Sequence of chain 1.A:
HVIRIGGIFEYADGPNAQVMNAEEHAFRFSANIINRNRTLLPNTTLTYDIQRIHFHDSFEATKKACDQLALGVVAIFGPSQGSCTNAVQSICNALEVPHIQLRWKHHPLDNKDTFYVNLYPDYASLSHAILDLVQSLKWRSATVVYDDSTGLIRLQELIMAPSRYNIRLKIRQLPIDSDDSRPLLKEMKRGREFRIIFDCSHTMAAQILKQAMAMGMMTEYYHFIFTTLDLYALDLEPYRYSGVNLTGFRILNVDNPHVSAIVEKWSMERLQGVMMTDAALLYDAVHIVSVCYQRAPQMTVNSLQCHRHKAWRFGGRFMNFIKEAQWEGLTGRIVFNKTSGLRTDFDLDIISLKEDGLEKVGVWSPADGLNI

Binding-site contacts:
Ligand atom C8 contacts residue TYR224 of chain 1.A at 3.9 Å (hydrophobic).
Ligand atom O7 contacts residue ASN247 of chain 1.A at 3.9 Å.
Ligand atom C2 contacts residue ASN247 of chain 1.A at 2.2 Å.
Ligand atom C8 contacts residue TYR223 of chain 1.A at 2.9 Å (hydrophobic).
Ligand atom C1 contacts residue ASN247 of chain 1.A at 1.4 Å.
Ligand atom O7 contacts residue HIS225 of chain 1.A at 3.9 Å.
Ligand atom C7 contacts residue HIS225 of chain 1.A at 4.0 Å.
Ligand atom C8 contacts residue ASN247 of chain 1.A at 4.5 Å.
Ligand atom C5 contacts residue ASN247 of chain 1.A at 3.6 Å.
Ligand atom C7 contacts residue TYR223 of chain 1.A at 4.3 Å (hydrophobic).
Ligand atom C4 contacts residue ASN247 of chain 1.A at 4.1 Å.
Ligand atom O5 contacts residue ASN247 of chain 1.A at 2.4 Å (h-bond).
Ligand atom C3 contacts residue ASN247 of chain 1.A at 3.6 Å.
Ligand atom C7 contacts residue ASN247 of chain 1.A at 3.4 Å.
Ligand atom N2 contacts residue ASN247 of chain 1.A at 2.6 Å (h-bond).
Ligand atom C8 contacts residue HIS225 of chain 1.A at 4.1 Å.
Ligand atom C7 contacts residue GLU222 of chain 1.A at 4.4 Å.
Ligand atom C8 contacts residue GLU222 of chain 1.A at 3.9 Å.
Ligand atom N2 contacts residue GLU222 of chain 1.A at 3.8 Å.

This small molecule binds to this protein.
Small molecule (SMILES): CC(=O)N[C@@H]1[C@@H](O)[C@H](O)[C@@H](CO)O[C@H]1O